Sequence of chain 3.A:
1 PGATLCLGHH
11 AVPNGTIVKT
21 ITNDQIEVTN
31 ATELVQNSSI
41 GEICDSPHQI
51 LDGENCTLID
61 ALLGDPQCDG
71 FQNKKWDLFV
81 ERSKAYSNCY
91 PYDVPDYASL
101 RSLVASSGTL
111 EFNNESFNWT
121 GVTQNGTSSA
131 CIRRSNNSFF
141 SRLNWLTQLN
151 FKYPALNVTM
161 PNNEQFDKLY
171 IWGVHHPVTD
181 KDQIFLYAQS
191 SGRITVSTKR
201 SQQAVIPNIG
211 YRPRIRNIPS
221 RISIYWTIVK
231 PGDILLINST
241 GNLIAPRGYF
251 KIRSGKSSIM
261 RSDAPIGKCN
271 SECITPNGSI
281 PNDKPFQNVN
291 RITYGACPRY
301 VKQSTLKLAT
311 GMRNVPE

The small molecule below binds the protein below.
Small molecule (SMILES): CC(=O)N[C@H]1[C@H](O[C@H]2[C@H](O)[C@@H](NC(C)=O)CO[C@@H]2CO)O[C@H](CO)[C@@H](O)[C@@H]1O

Binding-site contacts:
Ligand atom C2 contacts residue ASN55 of chain 3.A at 2.4 Å.
Ligand atom C1 contacts residue ASN55 of chain 3.A at 1.4 Å.
Ligand atom O7 contacts residue ASN55 of chain 3.A at 3.6 Å.
Ligand atom C8 contacts residue GLU54 of chain 3.A at 3.5 Å.
Ligand atom C5 contacts residue TYR86 of chain 3.A at 4.2 Å (hydrophobic).
Ligand atom C6 contacts residue TYR86 of chain 3.A at 3.9 Å (hydrophobic).
Ligand atom C7 contacts residue ASN55 of chain 3.A at 3.5 Å.
Ligand atom C1 contacts residue TYR86 of chain 3.A at 4.3 Å (hydrophobic).
Ligand atom O5 contacts residue ASN55 of chain 3.A at 2.3 Å (h-bond).
Ligand atom C4 contacts residue ASN55 of chain 3.A at 4.2 Å.
Ligand atom O5 contacts residue TYR86 of chain 3.A at 3.3 Å (h-bond).
Ligand atom C5 contacts residue ASN55 of chain 3.A at 3.6 Å.
Ligand atom C3 contacts residue ASN55 of chain 3.A at 3.8 Å.
Ligand atom N2 contacts residue ASN55 of chain 3.A at 2.9 Å (h-bond).
Ligand atom O6 contacts residue TYR86 of chain 3.A at 2.9 Å (h-bond).